Binding-site contacts:
Ligand atom O contacts residue ARG129 of chain 1.C at 4.4 Å.
Ligand atom OE2 contacts residue PHE230 of chain 1.C at 3.6 Å (h-bond).
Ligand atom C contacts residue GLY229 of chain 1.C at 4.0 Å.
Ligand atom OE2 contacts residue GLY229 of chain 1.C at 4.0 Å.
Ligand atom O contacts residue GLY229 of chain 1.C at 4.2 Å.
Ligand atom CG contacts residue GLY229 of chain 1.C at 3.5 Å.
Ligand atom C contacts residue GLY228 of chain 1.C at 4.2 Å.
Ligand atom CG contacts residue PHE230 of chain 1.C at 4.2 Å (hydrophobic).
Ligand atom OE1 contacts residue ASN231 of chain 1.C at 3.5 Å.
Ligand atom CD contacts residue ASN231 of chain 1.C at 3.5 Å.
Ligand atom C contacts residue ARG129 of chain 1.C at 4.3 Å.
Ligand atom OXT contacts residue GLY229 of chain 1.C at 3.9 Å.
Ligand atom CD contacts residue PHE230 of chain 1.C at 3.8 Å (hydrophobic).
Ligand atom O contacts residue GLY228 of chain 1.C at 4.3 Å.
Ligand atom OXT contacts residue ARG129 of chain 1.C at 3.5 Å (salt-bridge).
Ligand atom OXT contacts residue GLY228 of chain 1.C at 3.7 Å.
Ligand atom OE2 contacts residue ASN231 of chain 1.C at 2.9 Å (h-bond).
Ligand atom N contacts residue GLY229 of chain 1.C at 4.4 Å.
Ligand atom CD contacts residue GLY229 of chain 1.C at 3.9 Å.
Ligand atom OE1 contacts residue THR232 of chain 1.C at 4.2 Å.
Ligand atom OE1 contacts residue PHE230 of chain 1.C at 4.3 Å.
Ligand atom OE1 contacts residue GLY229 of chain 1.C at 3.9 Å.

This small molecule binds to this protein.
Small molecule (SMILES): N[C@@H](CCC(=O)O)C(=O)O

Sequence of chain 1.C:
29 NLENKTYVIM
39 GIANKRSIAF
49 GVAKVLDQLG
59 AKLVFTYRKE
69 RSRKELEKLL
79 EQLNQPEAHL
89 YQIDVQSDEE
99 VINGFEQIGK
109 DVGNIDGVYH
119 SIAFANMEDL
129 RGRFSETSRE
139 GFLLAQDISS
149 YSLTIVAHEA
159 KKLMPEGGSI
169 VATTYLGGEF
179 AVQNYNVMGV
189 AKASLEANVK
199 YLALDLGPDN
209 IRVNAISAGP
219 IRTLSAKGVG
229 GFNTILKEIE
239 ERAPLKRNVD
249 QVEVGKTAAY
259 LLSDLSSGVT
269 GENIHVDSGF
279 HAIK